Sequence of chain 1.C:
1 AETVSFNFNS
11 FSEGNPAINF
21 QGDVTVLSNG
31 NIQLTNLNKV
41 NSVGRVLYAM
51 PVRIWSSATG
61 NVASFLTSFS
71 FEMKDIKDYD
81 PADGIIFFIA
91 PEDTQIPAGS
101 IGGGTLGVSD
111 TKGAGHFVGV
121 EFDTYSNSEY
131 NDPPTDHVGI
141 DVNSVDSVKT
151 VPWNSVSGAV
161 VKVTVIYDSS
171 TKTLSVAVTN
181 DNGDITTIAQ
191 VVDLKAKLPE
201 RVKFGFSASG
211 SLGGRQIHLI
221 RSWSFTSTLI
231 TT

Binding-site contacts:
Ligand atom O5 contacts residue SER211 of chain 1.C at 3.2 Å (h-bond).
Ligand atom C3 contacts residue ASN127 of chain 1.C at 3.7 Å.
Ligand atom C6 contacts residue TYR125 of chain 1.C at 3.8 Å (hydrophobic).
Ligand atom O6 contacts residue ASP80 of chain 1.C at 3.2 Å (salt-bridge).
Ligand atom C1 contacts residue SER211 of chain 1.C at 4.1 Å.
Ligand atom C3 contacts residue TYR125 of chain 1.C at 3.8 Å (hydrophobic).
Ligand atom C4 contacts residue ALA82 of chain 1.C at 4.2 Å (hydrophobic).
Ligand atom O3 contacts residue GLY103 of chain 1.C at 3.5 Å.
Ligand atom C4 contacts residue SER211 of chain 1.C at 3.6 Å.
Ligand atom O2 contacts residue GLU129 of chain 1.C at 3.8 Å.
Ligand atom O4 contacts residue ALA82 of chain 1.C at 3.8 Å.
Ligand atom O3 contacts residue ASP83 of chain 1.C at 2.6 Å (salt-bridge).
Ligand atom C6 contacts residue GLY214 of chain 1.C at 3.5 Å.
Ligand atom C2 contacts residue SER211 of chain 1.C at 4.0 Å.
Ligand atom O6 contacts residue GLY213 of chain 1.C at 3.9 Å.
Ligand atom O6 contacts residue TYR125 of chain 1.C at 3.7 Å.
Ligand atom C6 contacts residue ASP80 of chain 1.C at 3.9 Å.
Ligand atom O6 contacts residue GLY214 of chain 1.C at 4.4 Å.
Ligand atom C6 contacts residue SER211 of chain 1.C at 3.7 Å.
Ligand atom O4 contacts residue SER211 of chain 1.C at 2.6 Å (h-bond).
Ligand atom C4 contacts residue ASP83 of chain 1.C at 3.5 Å.
Ligand atom C5 contacts residue SER211 of chain 1.C at 3.7 Å.
Ligand atom C2 contacts residue ASN127 of chain 1.C at 4.3 Å.
Ligand atom C6 contacts residue GLY213 of chain 1.C at 4.0 Å.
Ligand atom C3 contacts residue SER211 of chain 1.C at 4.3 Å.
Ligand atom O4 contacts residue GLY214 of chain 1.C at 3.7 Å.
Ligand atom O3 contacts residue ASN127 of chain 1.C at 3.0 Å (h-bond).
Ligand atom O4 contacts residue ASP83 of chain 1.C at 2.7 Å (salt-bridge).
Ligand atom C3 contacts residue ASP83 of chain 1.C at 3.6 Å.
Ligand atom C4 contacts residue TYR125 of chain 1.C at 3.8 Å (hydrophobic).
Ligand atom O2 contacts residue ASN127 of chain 1.C at 3.6 Å (h-bond).
Ligand atom C3 contacts residue GLY104 of chain 1.C at 4.3 Å.
Ligand atom C3 contacts residue GLY103 of chain 1.C at 4.5 Å.
Ligand atom O3 contacts residue TYR125 of chain 1.C at 4.0 Å.
Ligand atom N1 contacts residue SER211 of chain 1.C at 4.5 Å.
Ligand atom O3 contacts residue GLY104 of chain 1.C at 3.0 Å (h-bond).
Ligand atom C5 contacts residue TYR125 of chain 1.C at 3.6 Å (hydrophobic).
Ligand atom O4 contacts residue GLY103 of chain 1.C at 4.4 Å.

A small-molecule ligand and the protein it binds are described below.
Small molecule (SMILES): O=C(NCc1cn([C@H]2CO[C@H]3[C@@H]2OC[C@@H]3n2cc(CNC(=O)[C@H](O)[C@@H](O)C(=O)N[C@@H]3O[C@H](CO)[C@H](O)[C@H](O)[C@H]3O)nn2)nn1)[C@H](O)[C@@H](O)C(=O)N[C@@H]1O[C@H](CO)[C@H](O)[C@H](O)[C@H]1O